Sequence of chain 2.A:
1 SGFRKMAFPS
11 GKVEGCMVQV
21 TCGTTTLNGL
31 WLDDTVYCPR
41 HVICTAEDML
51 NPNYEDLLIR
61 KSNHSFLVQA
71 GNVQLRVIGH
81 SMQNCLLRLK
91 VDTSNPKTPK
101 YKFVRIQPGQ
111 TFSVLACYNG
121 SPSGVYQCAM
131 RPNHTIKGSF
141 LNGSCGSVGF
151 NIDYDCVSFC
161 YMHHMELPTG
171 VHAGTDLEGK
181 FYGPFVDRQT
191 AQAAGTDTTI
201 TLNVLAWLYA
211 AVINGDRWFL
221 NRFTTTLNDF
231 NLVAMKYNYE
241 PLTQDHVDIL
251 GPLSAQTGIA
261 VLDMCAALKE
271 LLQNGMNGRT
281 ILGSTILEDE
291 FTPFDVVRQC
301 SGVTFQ

Binding-site contacts:
Ligand atom C53 contacts residue MET49 of chain 2.A at 3.6 Å (hydrophobic).
Ligand atom C11 contacts residue ARG188 of chain 2.A at 3.4 Å.
Ligand atom C65 contacts residue GLU166 of chain 2.A at 3.5 Å.
Ligand atom C7 contacts residue ASP187 of chain 2.A at 3.6 Å.
Ligand atom N69 contacts residue PHE140 of chain 2.A at 3.3 Å (h-bond).
Ligand atom C7 contacts residue MET165 of chain 2.A at 3.6 Å (hydrophobic).
Ligand atom C9 contacts residue ARG188 of chain 2.A at 3.0 Å.
Ligand atom C82 contacts residue CYS145 of chain 2.A at 2.9 Å (hydrophobic).
Ligand atom C73 contacts residue ASN142 of chain 2.A at 3.3 Å.
Ligand atom C37 contacts residue HIS164 of chain 2.A at 3.5 Å.
Ligand atom C51 contacts residue MET49 of chain 2.A at 3.5 Å (hydrophobic).
Ligand atom C71 contacts residue ASN142 of chain 2.A at 3.5 Å.
Ligand atom C5 contacts residue ASN142 of chain 2.A at 3.4 Å.
Ligand atom C53 contacts residue HIS164 of chain 2.A at 3.6 Å.
Ligand atom N49 contacts residue HIS164 of chain 2.A at 3.1 Å (h-bond).
Ligand atom O35 contacts residue MET165 of chain 2.A at 3.5 Å.
Ligand atom C53 contacts residue MET165 of chain 2.A at 3.7 Å (hydrophobic).
Ligand atom C1 contacts residue GLU166 of chain 2.A at 3.3 Å.
Ligand atom N69 contacts residue GLU166 of chain 2.A at 3.1 Å (salt-bridge).
Ligand atom C6 contacts residue GLU166 of chain 2.A at 3.6 Å.
Ligand atom C57 contacts residue CYS145 of chain 2.A at 2.8 Å (hydrophobic).
Ligand atom O66 contacts residue GLU166 of chain 2.A at 3.5 Å.
Ligand atom O88 contacts residue GLY143 of chain 2.A at 2.8 Å (h-bond).
Ligand atom C9 contacts residue MET49 of chain 2.A at 3.7 Å (hydrophobic).
Ligand atom C55 contacts residue MET49 of chain 2.A at 3.4 Å (hydrophobic).
Ligand atom C65 contacts residue HIS163 of chain 2.A at 3.7 Å.
Ligand atom O88 contacts residue ASN142 of chain 2.A at 3.4 Å.
Ligand atom C59 contacts residue SER144 of chain 2.A at 3.7 Å.
Ligand atom C59 contacts residue CYS145 of chain 2.A at 3.2 Å (hydrophobic).
Ligand atom O66 contacts residue PHE140 of chain 2.A at 3.4 Å.
Ligand atom O35 contacts residue GLU166 of chain 2.A at 2.9 Å (salt-bridge).
Ligand atom O66 contacts residue HIS163 of chain 2.A at 2.7 Å (h-bond).
Ligand atom C59 contacts residue HIS163 of chain 2.A at 3.7 Å.
Ligand atom C9 contacts residue ASP187 of chain 2.A at 3.7 Å.
Ligand atom C11 contacts residue GLN189 of chain 2.A at 3.4 Å.
Ligand atom C55 contacts residue GLN189 of chain 2.A at 3.6 Å.
Ligand atom O66 contacts residue HIS172 of chain 2.A at 3.3 Å.
Ligand atom N49 contacts residue CYS145 of chain 2.A at 3.0 Å (h-bond).
Ligand atom C63 contacts residue CYS145 of chain 2.A at 1.8 Å (hydrophobic).
Ligand atom C11 contacts residue MET49 of chain 2.A at 3.5 Å (hydrophobic).

A protein and the small-molecule ligand that binds it are described below.
Small molecule (SMILES): CCOC(=O)CC[C@H](C[C@@H]1CCNC1=O)NC(=O)[C@H](Cc1ccccc1)NC(=O)OCc1ccccc1

Sequence of chain 1.A:
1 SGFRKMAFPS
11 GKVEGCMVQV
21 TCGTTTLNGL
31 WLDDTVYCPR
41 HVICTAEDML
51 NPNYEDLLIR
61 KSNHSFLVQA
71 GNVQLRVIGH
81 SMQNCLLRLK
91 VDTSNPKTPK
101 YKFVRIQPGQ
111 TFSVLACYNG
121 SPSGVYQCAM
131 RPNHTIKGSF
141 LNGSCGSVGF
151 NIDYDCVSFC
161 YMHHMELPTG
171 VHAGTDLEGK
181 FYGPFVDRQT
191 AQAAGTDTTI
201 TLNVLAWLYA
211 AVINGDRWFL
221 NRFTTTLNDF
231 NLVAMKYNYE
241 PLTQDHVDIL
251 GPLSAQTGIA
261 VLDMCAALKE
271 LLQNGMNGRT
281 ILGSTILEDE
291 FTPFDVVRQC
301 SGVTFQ